A small-molecule ligand and the protein it binds are described below.
Small molecule (SMILES): COc1ccc(OCc2ccc(COc3c(Cl)cccc3Cl)cc2)c(Cl)c1

Binding-site contacts:
Ligand atom C21 contacts residue HIS207 of chain 32.A at 3.6 Å.
Ligand atom C9 contacts residue VAL199 of chain 32.A at 3.6 Å (hydrophobic).
Ligand atom C11 contacts residue ILE110 of chain 32.A at 3.8 Å (hydrophobic).
Ligand atom C1 contacts residue TYR205 of chain 32.A at 3.8 Å (hydrophobic).
Ligand atom O1 contacts residue PHE237 of chain 32.A at 3.8 Å.
Ligand atom C14 contacts residue TYR159 of chain 32.A at 3.5 Å (hydrophobic).
Ligand atom O2 contacts residue VAL196 of chain 32.A at 3.4 Å.
Ligand atom C20 contacts residue LEU240 of chain 32.A at 3.8 Å (hydrophobic).
Ligand atom C12 contacts residue PHE134 of chain 32.A at 3.8 Å (hydrophobic).
Ligand atom C19 contacts residue LEU240 of chain 32.A at 3.8 Å (hydrophobic).
Ligand atom O1 contacts residue ILE110 of chain 32.A at 3.7 Å.
Ligand atom C2 contacts residue PHE237 of chain 32.A at 3.6 Å (hydrophobic).
Ligand atom C21 contacts residue SER128 of chain 32.A at 3.8 Å.
Ligand atom CL3 contacts residue PHE134 of chain 32.A at 3.8 Å.
Ligand atom CL2 contacts residue ILE25 of chain 32.C at 3.4 Å.
Ligand atom CL2 contacts residue TYR159 of chain 32.A at 3.6 Å.
Ligand atom C10 contacts residue TYR159 of chain 32.A at 3.5 Å (hydrophobic).
Ligand atom C9 contacts residue PHE237 of chain 32.A at 3.7 Å (hydrophobic).
Ligand atom C21 contacts residue TYR205 of chain 32.A at 3.8 Å (hydrophobic).
Ligand atom C5 contacts residue TYR112 of chain 32.A at 3.5 Å (hydrophobic).
Ligand atom O1 contacts residue MET132 of chain 32.A at 3.7 Å.
Ligand atom C16 contacts residue TYR159 of chain 32.A at 3.8 Å (hydrophobic).
Ligand atom O3 contacts residue TYR112 of chain 32.A at 3.6 Å.
Ligand atom C7 contacts residue MET132 of chain 32.A at 3.3 Å (hydrophobic).
Ligand atom C4 contacts residue MET132 of chain 32.A at 3.8 Å (hydrophobic).
Ligand atom C17 contacts residue ALA24 of chain 32.C at 3.7 Å (hydrophobic).
Ligand atom O3 contacts residue PHE130 of chain 32.A at 3.6 Å.
Ligand atom C13 contacts residue PHE134 of chain 32.A at 3.7 Å (hydrophobic).
Ligand atom C6 contacts residue TYR112 of chain 32.A at 3.7 Å (hydrophobic).
Ligand atom CL2 contacts residue ALA24 of chain 32.C at 3.5 Å.
Ligand atom C13 contacts residue ILE110 of chain 32.A at 3.7 Å (hydrophobic).
Ligand atom C3 contacts residue MET132 of chain 32.A at 3.7 Å (hydrophobic).
Ligand atom C16 contacts residue ALA24 of chain 32.C at 3.8 Å (hydrophobic).
Ligand atom C7 contacts residue PHE237 of chain 32.A at 3.5 Å (hydrophobic).
Ligand atom C8 contacts residue MET132 of chain 32.A at 3.4 Å (hydrophobic).
Ligand atom C13 contacts residue MET132 of chain 32.A at 3.4 Å (hydrophobic).
Ligand atom CL3 contacts residue LEU240 of chain 32.A at 3.8 Å.
Ligand atom C17 contacts residue TYR159 of chain 32.A at 3.7 Å (hydrophobic).
Ligand atom C12 contacts residue ILE110 of chain 32.A at 3.8 Å (hydrophobic).
Ligand atom C20 contacts residue ILE194 of chain 32.A at 3.8 Å (hydrophobic).

Sequence of chain 32.C:
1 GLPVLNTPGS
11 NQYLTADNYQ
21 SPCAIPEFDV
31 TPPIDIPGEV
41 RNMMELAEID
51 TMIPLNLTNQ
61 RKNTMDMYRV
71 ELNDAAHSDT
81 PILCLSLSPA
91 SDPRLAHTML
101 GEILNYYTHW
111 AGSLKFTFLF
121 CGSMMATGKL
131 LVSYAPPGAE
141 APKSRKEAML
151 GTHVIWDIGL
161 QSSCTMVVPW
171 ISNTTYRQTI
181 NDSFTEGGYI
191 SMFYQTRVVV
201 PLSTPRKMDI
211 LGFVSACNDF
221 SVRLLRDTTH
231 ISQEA

Sequence of chain 32.A:
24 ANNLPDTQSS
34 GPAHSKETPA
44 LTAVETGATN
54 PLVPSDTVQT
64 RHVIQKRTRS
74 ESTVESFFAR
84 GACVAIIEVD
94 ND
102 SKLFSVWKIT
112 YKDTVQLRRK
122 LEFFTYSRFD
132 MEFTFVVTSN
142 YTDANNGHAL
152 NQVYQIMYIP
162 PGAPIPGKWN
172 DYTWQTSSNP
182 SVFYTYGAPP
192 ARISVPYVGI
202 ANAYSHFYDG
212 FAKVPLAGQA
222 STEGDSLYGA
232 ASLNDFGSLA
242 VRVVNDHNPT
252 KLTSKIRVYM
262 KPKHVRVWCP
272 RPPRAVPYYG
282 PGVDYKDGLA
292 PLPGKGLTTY